Binding-site contacts:
Ligand atom O2 contacts residue HIS12 of chain 1.B at 3.2 Å.
Ligand atom O4' contacts residue VAL43 of chain 1.B at 3.6 Å.
Ligand atom O2 contacts residue THR45 of chain 1.B at 2.9 Å (h-bond).
Ligand atom C3' contacts residue HIS119 of chain 1.B at 4.0 Å.
Ligand atom C2 contacts residue VAL43 of chain 1.B at 4.1 Å (hydrophobic).
Ligand atom C2 contacts residue PHE120 of chain 1.B at 3.7 Å (hydrophobic).
Ligand atom O4 contacts residue ALA122 of chain 1.B at 4.0 Å.
Ligand atom O2 contacts residue ASN44 of chain 1.B at 3.3 Å.
Ligand atom C2 contacts residue THR45 of chain 1.B at 3.7 Å.
Ligand atom C4 contacts residue THR45 of chain 1.B at 3.7 Å.
Ligand atom O2 contacts residue PHE120 of chain 1.B at 4.0 Å.
Ligand atom O2' contacts residue ASN44 of chain 1.B at 3.6 Å.
Ligand atom C2 contacts residue ASN44 of chain 1.B at 3.9 Å.
Ligand atom N3 contacts residue PHE120 of chain 1.B at 3.4 Å.
Ligand atom O2 contacts residue VAL43 of chain 1.B at 4.0 Å.
Ligand atom O2' contacts residue GLN11 of chain 1.B at 4.0 Å.
Ligand atom N3 contacts residue THR45 of chain 1.B at 3.0 Å (h-bond).
Ligand atom C4 contacts residue PHE120 of chain 1.B at 3.8 Å (hydrophobic).
Ligand atom O2P contacts residue GLN11 of chain 1.B at 2.8 Å (h-bond).
Ligand atom C1' contacts residue VAL43 of chain 1.B at 3.4 Å (hydrophobic).
Ligand atom C2' contacts residue PHE120 of chain 1.B at 3.9 Å (hydrophobic).
Ligand atom C2' contacts residue LYS41 of chain 1.B at 3.7 Å.
Ligand atom P contacts residue PHE120 of chain 1.B at 3.8 Å.
Ligand atom O3P contacts residue HIS119 of chain 1.B at 2.6 Å (h-bond).
Ligand atom C2' contacts residue HIS12 of chain 1.B at 3.6 Å.
Ligand atom C3' contacts residue PHE120 of chain 1.B at 3.8 Å (hydrophobic).
Ligand atom N1 contacts residue VAL43 of chain 1.B at 3.8 Å.
Ligand atom O3' contacts residue HIS119 of chain 1.B at 3.7 Å.
Ligand atom P contacts residue HIS119 of chain 1.B at 3.1 Å.
Ligand atom O2' contacts residue HIS12 of chain 1.B at 3.0 Å.
Ligand atom O2P contacts residue HIS12 of chain 1.B at 2.8 Å (h-bond).
Ligand atom O2' contacts residue LYS41 of chain 1.B at 2.4 Å (salt-bridge).
Ligand atom O1P contacts residue PHE120 of chain 1.B at 2.5 Å (h-bond).
Ligand atom O4 contacts residue THR45 of chain 1.B at 3.6 Å (h-bond).
Ligand atom P contacts residue HIS12 of chain 1.B at 3.9 Å.
Ligand atom C5 contacts residue ASP121 of chain 1.B at 4.1 Å.
Ligand atom C1' contacts residue LYS41 of chain 1.B at 4.0 Å.
Ligand atom O4 contacts residue PHE120 of chain 1.B at 3.7 Å.
Ligand atom O1P contacts residue HIS119 of chain 1.B at 2.6 Å (h-bond).
Ligand atom O1P contacts residue HIS12 of chain 1.B at 3.9 Å.

The protein below binds the small molecule below.
Small molecule (SMILES): O=c1ccn([C@@H]2O[C@H](CO)[C@@H](OP(=O)(O)O)[C@H]2O)c(=O)[nH]1

Sequence of chain 1.B:
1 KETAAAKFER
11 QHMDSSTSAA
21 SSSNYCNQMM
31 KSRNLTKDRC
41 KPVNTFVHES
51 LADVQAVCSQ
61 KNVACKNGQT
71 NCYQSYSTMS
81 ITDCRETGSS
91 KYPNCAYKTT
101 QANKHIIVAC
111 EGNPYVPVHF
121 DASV